Sequence of chain 1.A:
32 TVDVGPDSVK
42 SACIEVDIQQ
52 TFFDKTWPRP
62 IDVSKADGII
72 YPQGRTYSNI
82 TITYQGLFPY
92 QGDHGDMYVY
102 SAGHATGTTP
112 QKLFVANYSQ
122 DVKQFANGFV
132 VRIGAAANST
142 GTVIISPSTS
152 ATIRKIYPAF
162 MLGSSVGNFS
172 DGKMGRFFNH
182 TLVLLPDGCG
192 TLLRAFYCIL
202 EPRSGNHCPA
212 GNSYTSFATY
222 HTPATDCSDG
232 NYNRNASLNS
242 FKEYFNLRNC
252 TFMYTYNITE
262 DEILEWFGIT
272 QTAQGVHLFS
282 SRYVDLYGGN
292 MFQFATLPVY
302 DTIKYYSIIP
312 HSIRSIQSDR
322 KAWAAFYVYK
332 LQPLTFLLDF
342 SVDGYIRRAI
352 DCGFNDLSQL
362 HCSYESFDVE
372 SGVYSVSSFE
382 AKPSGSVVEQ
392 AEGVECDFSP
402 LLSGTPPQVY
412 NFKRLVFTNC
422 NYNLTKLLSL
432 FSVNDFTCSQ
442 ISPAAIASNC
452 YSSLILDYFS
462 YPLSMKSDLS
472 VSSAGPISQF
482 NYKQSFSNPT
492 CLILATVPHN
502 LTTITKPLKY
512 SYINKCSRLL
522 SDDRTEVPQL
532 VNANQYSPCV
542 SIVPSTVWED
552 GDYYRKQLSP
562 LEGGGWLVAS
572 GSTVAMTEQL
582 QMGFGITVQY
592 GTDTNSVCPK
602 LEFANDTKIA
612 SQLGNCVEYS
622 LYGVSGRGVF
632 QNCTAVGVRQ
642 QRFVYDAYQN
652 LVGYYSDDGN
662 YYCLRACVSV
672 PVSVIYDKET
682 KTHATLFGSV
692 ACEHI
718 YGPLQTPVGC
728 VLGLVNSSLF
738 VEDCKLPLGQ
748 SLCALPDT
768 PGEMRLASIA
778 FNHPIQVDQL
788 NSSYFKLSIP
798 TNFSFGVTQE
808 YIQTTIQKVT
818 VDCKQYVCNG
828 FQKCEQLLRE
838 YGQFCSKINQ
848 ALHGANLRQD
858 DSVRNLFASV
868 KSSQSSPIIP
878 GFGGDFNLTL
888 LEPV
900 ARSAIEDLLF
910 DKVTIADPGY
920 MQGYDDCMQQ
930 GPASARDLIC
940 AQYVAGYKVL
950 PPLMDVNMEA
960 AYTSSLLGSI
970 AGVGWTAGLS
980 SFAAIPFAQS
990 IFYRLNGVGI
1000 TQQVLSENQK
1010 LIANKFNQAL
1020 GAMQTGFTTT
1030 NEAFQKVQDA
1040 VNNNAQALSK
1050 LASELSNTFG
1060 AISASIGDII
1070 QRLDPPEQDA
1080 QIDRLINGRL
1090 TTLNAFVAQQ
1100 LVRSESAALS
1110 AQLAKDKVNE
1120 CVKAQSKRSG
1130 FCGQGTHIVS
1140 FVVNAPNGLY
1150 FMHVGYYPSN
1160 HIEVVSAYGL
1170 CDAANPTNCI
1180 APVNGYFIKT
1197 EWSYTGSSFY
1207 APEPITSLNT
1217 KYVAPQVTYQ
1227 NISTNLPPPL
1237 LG

This protein binds this small molecule.
Small molecule (SMILES): CC(=O)N[C@@H]1[C@@H](O)[C@H](O)[C@@H](CO)O[C@H]1O

Binding-site contacts:
Ligand atom O6 contacts residue SER735 of chain 1.A at 4.4 Å.
Ligand atom C8 contacts residue THR723 of chain 1.A at 4.1 Å.
Ligand atom C2 contacts residue ASN733 of chain 1.A at 2.5 Å.
Ligand atom C3 contacts residue ASN733 of chain 1.A at 3.8 Å.
Ligand atom C1 contacts residue ASN733 of chain 1.A at 1.4 Å.
Ligand atom C8 contacts residue LEU773 of chain 1.A at 3.6 Å (hydrophobic).
Ligand atom C8 contacts residue LEU721 of chain 1.A at 4.0 Å (hydrophobic).
Ligand atom N2 contacts residue ASN733 of chain 1.A at 2.9 Å (h-bond).
Ligand atom O5 contacts residue ASN733 of chain 1.A at 2.4 Å (h-bond).
Ligand atom O7 contacts residue LEU721 of chain 1.A at 3.7 Å.
Ligand atom C7 contacts residue LEU721 of chain 1.A at 4.0 Å (hydrophobic).
Ligand atom O7 contacts residue GLN722 of chain 1.A at 3.8 Å.
Ligand atom C7 contacts residue ASN733 of chain 1.A at 3.5 Å.
Ligand atom C5 contacts residue ASN733 of chain 1.A at 3.7 Å.
Ligand atom O7 contacts residue ASN733 of chain 1.A at 3.6 Å.
Ligand atom C4 contacts residue ASN733 of chain 1.A at 4.2 Å.
Ligand atom C7 contacts residue GLN722 of chain 1.A at 4.0 Å.
Ligand atom C8 contacts residue GLN722 of chain 1.A at 3.2 Å.